Binding-site contacts:
Ligand atom C1 contacts residue UNK103 of chain 1.A at 4.2 Å.
Ligand atom C7 contacts residue GLY453 of chain 1.G at 4.3 Å.
Ligand atom C8 contacts residue UNK102 of chain 1.A at 4.0 Å.
Ligand atom C1 contacts residue UNK104 of chain 1.A at 3.7 Å.
Ligand atom C6 contacts residue UNK104 of chain 1.A at 3.8 Å.
Ligand atom O7 contacts residue UNK102 of chain 1.A at 3.7 Å.
Ligand atom O6 contacts residue UNK104 of chain 1.A at 4.2 Å.
Ligand atom O5 contacts residue UNK104 of chain 1.A at 3.0 Å (h-bond).
Ligand atom C7 contacts residue ASN457 of chain 1.G at 3.3 Å.
Ligand atom C5 contacts residue UNK104 of chain 1.A at 4.1 Å.
Ligand atom C6 contacts residue UNK105 of chain 1.A at 4.4 Å.
Ligand atom C2 contacts residue UNK103 of chain 1.A at 4.5 Å.
Ligand atom O6 contacts residue UNK105 of chain 1.A at 4.1 Å.
Ligand atom C2 contacts residue ASN457 of chain 1.G at 2.5 Å.
Ligand atom C8 contacts residue ASN457 of chain 1.G at 3.3 Å.
Ligand atom C5 contacts residue ASN457 of chain 1.G at 3.7 Å.
Ligand atom C1 contacts residue ASN457 of chain 1.G at 1.4 Å.
Ligand atom O7 contacts residue ASN457 of chain 1.G at 4.2 Å.
Ligand atom C4 contacts residue ASN457 of chain 1.G at 4.2 Å.
Ligand atom C7 contacts residue UNK102 of chain 1.A at 4.0 Å.
Ligand atom C2 contacts residue UNK104 of chain 1.A at 4.4 Å.
Ligand atom C3 contacts residue ASN457 of chain 1.G at 3.8 Å.
Ligand atom C8 contacts residue GLY453 of chain 1.G at 3.2 Å.
Ligand atom O5 contacts residue ASN457 of chain 1.G at 2.4 Å (h-bond).
Ligand atom C1 contacts residue UNK105 of chain 1.A at 3.9 Å.
Ligand atom O5 contacts residue UNK105 of chain 1.A at 3.3 Å (h-bond).
Ligand atom N2 contacts residue ASN457 of chain 1.G at 2.9 Å (h-bond).
Ligand atom O5 contacts residue UNK103 of chain 1.A at 3.9 Å.
Ligand atom C5 contacts residue UNK105 of chain 1.A at 4.4 Å.
Ligand atom C8 contacts residue GLY454 of chain 1.G at 3.6 Å.

The protein below binds the small molecule below.
Small molecule (SMILES): CC(=O)N[C@H]1[C@H](O[C@H]2[C@H](O)[C@@H](NC(C)=O)CO[C@@H]2CO)O[C@H](CO)[C@@H](O)[C@@H]1O

Sequence of chain 1.G:
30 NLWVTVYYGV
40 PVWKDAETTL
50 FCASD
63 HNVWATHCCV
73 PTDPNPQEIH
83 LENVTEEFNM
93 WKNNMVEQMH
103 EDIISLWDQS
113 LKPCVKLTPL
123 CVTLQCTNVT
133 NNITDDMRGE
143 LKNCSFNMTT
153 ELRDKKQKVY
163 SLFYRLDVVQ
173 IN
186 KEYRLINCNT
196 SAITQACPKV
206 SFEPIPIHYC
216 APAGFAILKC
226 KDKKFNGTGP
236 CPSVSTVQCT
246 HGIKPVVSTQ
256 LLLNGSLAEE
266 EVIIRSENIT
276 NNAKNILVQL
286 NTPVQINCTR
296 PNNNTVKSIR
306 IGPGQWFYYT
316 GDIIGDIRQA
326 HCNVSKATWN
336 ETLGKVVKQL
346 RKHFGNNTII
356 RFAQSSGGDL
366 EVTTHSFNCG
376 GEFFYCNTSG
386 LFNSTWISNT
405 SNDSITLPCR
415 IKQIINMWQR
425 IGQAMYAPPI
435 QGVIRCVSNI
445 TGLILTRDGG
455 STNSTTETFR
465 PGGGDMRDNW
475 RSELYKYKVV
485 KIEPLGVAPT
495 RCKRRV

Sequence of chain 1.A:
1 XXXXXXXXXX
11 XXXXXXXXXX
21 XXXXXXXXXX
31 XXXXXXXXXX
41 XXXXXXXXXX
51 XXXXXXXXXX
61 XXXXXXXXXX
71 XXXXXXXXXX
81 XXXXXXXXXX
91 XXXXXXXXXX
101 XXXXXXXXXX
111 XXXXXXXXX